Sequence of chain 1.A:
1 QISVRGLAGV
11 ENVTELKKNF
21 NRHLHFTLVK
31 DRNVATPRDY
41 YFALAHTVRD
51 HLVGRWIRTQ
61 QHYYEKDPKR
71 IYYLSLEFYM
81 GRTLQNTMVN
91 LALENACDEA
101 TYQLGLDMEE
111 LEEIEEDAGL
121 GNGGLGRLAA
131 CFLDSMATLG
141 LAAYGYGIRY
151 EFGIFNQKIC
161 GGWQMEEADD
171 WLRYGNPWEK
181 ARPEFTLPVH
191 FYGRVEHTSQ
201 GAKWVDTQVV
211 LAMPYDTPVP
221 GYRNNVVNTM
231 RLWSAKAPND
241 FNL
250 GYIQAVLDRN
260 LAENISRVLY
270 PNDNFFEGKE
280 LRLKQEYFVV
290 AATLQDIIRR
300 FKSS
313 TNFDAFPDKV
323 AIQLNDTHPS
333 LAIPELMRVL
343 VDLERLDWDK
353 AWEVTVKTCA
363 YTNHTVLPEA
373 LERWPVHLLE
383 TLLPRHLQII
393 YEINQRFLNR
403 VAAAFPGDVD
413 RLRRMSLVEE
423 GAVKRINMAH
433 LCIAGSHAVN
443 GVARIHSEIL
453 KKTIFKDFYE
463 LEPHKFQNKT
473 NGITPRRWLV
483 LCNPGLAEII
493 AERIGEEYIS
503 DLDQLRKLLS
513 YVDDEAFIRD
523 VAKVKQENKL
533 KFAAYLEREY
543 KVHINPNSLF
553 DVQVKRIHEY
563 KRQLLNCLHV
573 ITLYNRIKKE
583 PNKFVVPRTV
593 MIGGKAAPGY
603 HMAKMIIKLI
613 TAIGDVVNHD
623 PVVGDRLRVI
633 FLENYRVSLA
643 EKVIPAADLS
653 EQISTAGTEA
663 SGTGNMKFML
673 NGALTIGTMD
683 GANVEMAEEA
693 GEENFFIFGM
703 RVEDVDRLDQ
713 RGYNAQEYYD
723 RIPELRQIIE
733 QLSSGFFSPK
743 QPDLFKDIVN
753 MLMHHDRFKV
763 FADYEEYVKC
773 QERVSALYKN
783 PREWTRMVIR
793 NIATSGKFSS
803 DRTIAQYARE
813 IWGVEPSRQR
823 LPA

Binding-site contacts:
Ligand atom C3' contacts residue VAL34 of chain 1.A at 4.4 Å (hydrophobic).
Ligand atom C5 contacts residue TYR64 of chain 2.A at 3.5 Å (hydrophobic).
Ligand atom O4' contacts residue GLN60 of chain 2.A at 3.9 Å.
Ligand atom N9 contacts residue TYR64 of chain 2.A at 3.7 Å.
Ligand atom O3' contacts residue VAL34 of chain 1.A at 4.1 Å.
Ligand atom C6 contacts residue VAL34 of chain 1.A at 4.3 Å (hydrophobic).
Ligand atom O3' contacts residue ASP31 of chain 1.A at 4.1 Å.
Ligand atom O1P contacts residue TYR144 of chain 2.A at 4.4 Å.
Ligand atom O1P contacts residue ARG299 of chain 2.A at 2.8 Å (salt-bridge).
Ligand atom O6 contacts residue TYR64 of chain 2.A at 3.6 Å (h-bond).
Ligand atom P contacts residue ARG299 of chain 2.A at 3.7 Å.
Ligand atom O2' contacts residue GLN61 of chain 2.A at 4.1 Å.
Ligand atom C8 contacts residue TYR64 of chain 2.A at 3.6 Å (hydrophobic).
Ligand atom N3 contacts residue VAL34 of chain 1.A at 3.6 Å.
Ligand atom N9 contacts residue VAL34 of chain 1.A at 4.1 Å.
Ligand atom N1 contacts residue VAL34 of chain 1.A at 4.2 Å.
Ligand atom C1' contacts residue TYR64 of chain 2.A at 3.8 Å (hydrophobic).
Ligand atom N3 contacts residue TYR64 of chain 2.A at 3.7 Å.
Ligand atom C4' contacts residue GLN60 of chain 2.A at 4.1 Å.
Ligand atom P contacts residue ARG298 of chain 2.A at 4.0 Å.
Ligand atom O2' contacts residue ASP31 of chain 1.A at 3.6 Å.
Ligand atom O2P contacts residue ARG299 of chain 2.A at 4.0 Å.
Ligand atom O3P contacts residue ARG298 of chain 2.A at 4.1 Å.
Ligand atom C5 contacts residue VAL34 of chain 1.A at 4.0 Å (hydrophobic).
Ligand atom N7 contacts residue TYR64 of chain 2.A at 3.5 Å.
Ligand atom C5' contacts residue GLN60 of chain 2.A at 3.9 Å.
Ligand atom N1 contacts residue TYR64 of chain 2.A at 3.7 Å.
Ligand atom C4 contacts residue VAL34 of chain 1.A at 3.6 Å (hydrophobic).
Ligand atom C2' contacts residue ASP31 of chain 1.A at 4.3 Å.
Ligand atom C6 contacts residue TYR64 of chain 2.A at 3.4 Å (hydrophobic).
Ligand atom O3P contacts residue ARG299 of chain 2.A at 3.4 Å (salt-bridge).
Ligand atom C2 contacts residue VAL34 of chain 1.A at 3.9 Å (hydrophobic).
Ligand atom O2P contacts residue ARG298 of chain 2.A at 2.6 Å (salt-bridge).
Ligand atom C2 contacts residue TYR64 of chain 2.A at 3.9 Å (hydrophobic).
Ligand atom C2' contacts residue VAL34 of chain 1.A at 3.8 Å (hydrophobic).
Ligand atom O4' contacts residue TYR64 of chain 2.A at 3.5 Å.
Ligand atom C4 contacts residue TYR64 of chain 2.A at 3.7 Å (hydrophobic).

A protein and the small-molecule ligand that binds it are described below.
Small molecule (SMILES): O=c1[nH]cnc2c1ncn2[C@@H]1O[C@H](COP(=O)(O)O)[C@@H](O)[C@H]1O

Sequence of chain 2.A:
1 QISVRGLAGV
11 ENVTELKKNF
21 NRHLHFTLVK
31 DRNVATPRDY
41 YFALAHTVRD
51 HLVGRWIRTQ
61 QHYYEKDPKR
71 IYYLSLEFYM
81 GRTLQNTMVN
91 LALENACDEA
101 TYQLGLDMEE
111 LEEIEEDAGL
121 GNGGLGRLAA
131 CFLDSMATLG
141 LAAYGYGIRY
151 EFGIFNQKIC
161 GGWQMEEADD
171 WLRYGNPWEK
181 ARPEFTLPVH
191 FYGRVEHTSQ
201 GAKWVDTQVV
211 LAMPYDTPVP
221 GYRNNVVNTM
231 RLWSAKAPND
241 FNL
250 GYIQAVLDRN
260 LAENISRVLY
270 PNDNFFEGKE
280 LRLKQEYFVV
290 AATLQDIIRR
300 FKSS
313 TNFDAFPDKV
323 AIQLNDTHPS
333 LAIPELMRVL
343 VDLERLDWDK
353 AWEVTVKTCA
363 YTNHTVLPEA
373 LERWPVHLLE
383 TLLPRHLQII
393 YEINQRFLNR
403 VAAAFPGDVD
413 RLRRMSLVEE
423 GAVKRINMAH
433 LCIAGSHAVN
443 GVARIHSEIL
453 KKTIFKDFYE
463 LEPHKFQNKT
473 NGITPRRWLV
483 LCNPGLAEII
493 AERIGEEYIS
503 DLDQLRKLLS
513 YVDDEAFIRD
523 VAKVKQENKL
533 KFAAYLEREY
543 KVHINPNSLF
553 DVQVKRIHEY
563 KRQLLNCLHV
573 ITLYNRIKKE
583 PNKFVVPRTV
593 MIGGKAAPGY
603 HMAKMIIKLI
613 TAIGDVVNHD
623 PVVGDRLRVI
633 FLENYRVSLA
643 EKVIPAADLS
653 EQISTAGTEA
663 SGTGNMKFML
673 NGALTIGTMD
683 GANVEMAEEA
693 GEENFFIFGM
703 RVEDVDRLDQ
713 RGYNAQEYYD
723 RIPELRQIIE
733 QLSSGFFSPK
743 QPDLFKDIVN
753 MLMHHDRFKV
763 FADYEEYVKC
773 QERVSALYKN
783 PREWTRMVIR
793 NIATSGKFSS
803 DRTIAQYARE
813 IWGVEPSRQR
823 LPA